Sequence of chain 1.N:
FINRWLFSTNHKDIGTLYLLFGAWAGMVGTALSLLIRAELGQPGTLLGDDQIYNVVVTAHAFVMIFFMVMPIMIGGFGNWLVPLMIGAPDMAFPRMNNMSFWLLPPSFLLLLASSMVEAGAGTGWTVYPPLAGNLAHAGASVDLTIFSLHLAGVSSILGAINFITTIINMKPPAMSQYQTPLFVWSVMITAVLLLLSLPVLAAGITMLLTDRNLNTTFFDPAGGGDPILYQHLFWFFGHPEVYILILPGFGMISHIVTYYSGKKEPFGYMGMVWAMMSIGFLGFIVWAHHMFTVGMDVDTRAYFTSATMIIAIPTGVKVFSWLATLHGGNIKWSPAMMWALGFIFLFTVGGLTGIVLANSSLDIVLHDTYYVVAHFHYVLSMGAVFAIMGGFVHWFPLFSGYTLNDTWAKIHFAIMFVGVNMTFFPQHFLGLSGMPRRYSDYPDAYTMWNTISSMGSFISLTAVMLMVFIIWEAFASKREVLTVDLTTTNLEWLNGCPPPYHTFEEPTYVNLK

Sequence of chain 1.P:
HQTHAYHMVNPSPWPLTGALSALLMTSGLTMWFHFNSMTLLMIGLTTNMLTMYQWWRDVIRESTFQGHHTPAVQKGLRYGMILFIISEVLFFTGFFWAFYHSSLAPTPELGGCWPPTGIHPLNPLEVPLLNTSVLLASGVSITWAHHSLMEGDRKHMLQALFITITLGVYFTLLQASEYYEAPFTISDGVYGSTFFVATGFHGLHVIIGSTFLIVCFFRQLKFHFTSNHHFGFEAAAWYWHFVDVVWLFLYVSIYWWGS

A protein and the small-molecule ligand that binds it are described below.
Small molecule (SMILES): C[C@H](CCC(=O)O)[C@H]1CC[C@H]2[C@@H]3[C@H](O)C[C@@H]4C[C@H](O)CC[C@]4(C)[C@H]3C[C@H](O)[C@]12C

Binding-site contacts:
Ligand atom O25 contacts residue PGV1 of chain 1.NB at 3.5 Å.
Ligand atom C21 contacts residue HIS233 of chain 1.N at 3.6 Å.
Ligand atom C15 contacts residue PGV1 of chain 1.NB at 3.8 Å.
Ligand atom C1 contacts residue ASP300 of chain 1.N at 4.5 Å.
Ligand atom C23 contacts residue PGV1 of chain 1.NB at 4.5 Å.
Ligand atom C24 contacts residue HIS103 of chain 1.P at 3.2 Å.
Ligand atom C2 contacts residue THR301 of chain 1.N at 3.9 Å.
Ligand atom C18 contacts residue TRP288 of chain 1.N at 4.1 Å (hydrophobic).
Ligand atom O26 contacts residue HIS103 of chain 1.P at 2.5 Å (h-bond).
Ligand atom O7 contacts residue PGV1 of chain 1.NB at 3.7 Å.
Ligand atom O3 contacts residue ASP300 of chain 1.N at 3.5 Å.
Ligand atom C12 contacts residue PHE305 of chain 1.N at 4.0 Å (hydrophobic).
Ligand atom C2 contacts residue ASP300 of chain 1.N at 3.7 Å.
Ligand atom C9 contacts residue THR301 of chain 1.N at 4.3 Å.
Ligand atom C24 contacts residue PGV1 of chain 1.NB at 3.6 Å.
Ligand atom O26 contacts residue PGV1 of chain 1.NB at 3.5 Å (h-bond).
Ligand atom C24 contacts residue TRP99 of chain 1.P at 3.8 Å (hydrophobic).
Ligand atom C19 contacts residue TYR304 of chain 1.N at 4.1 Å (hydrophobic).
Ligand atom C22 contacts residue PGV1 of chain 1.NB at 4.2 Å.
Ligand atom C22 contacts residue HIS233 of chain 1.N at 4.5 Å.
Ligand atom C20 contacts residue TRP288 of chain 1.N at 4.2 Å (hydrophobic).
Ligand atom C21 contacts residue TRP288 of chain 1.N at 4.0 Å (hydrophobic).
Ligand atom C24 contacts residue HIS233 of chain 1.N at 3.6 Å.
Ligand atom C23 contacts residue HIS233 of chain 1.N at 3.7 Å.
Ligand atom O12 contacts residue THR301 of chain 1.N at 2.8 Å (h-bond).
Ligand atom O26 contacts residue TRP99 of chain 1.P at 2.9 Å (h-bond).
Ligand atom C12 contacts residue THR301 of chain 1.N at 3.7 Å.
Ligand atom C1 contacts residue TYR304 of chain 1.N at 3.4 Å (hydrophobic).
Ligand atom C23 contacts residue TRP99 of chain 1.P at 3.6 Å (hydrophobic).
Ligand atom C11 contacts residue THR301 of chain 1.N at 3.8 Å.
Ligand atom O26 contacts residue HIS233 of chain 1.N at 3.9 Å.
Ligand atom C11 contacts residue PHE305 of chain 1.N at 4.0 Å (hydrophobic).
Ligand atom C11 contacts residue TYR304 of chain 1.N at 4.4 Å (hydrophobic).
Ligand atom O25 contacts residue HIS233 of chain 1.N at 3.6 Å (h-bond).
Ligand atom C16 contacts residue PGV1 of chain 1.NB at 4.1 Å.
Ligand atom C2 contacts residue TYR304 of chain 1.N at 4.0 Å (hydrophobic).
Ligand atom C14 contacts residue PGV1 of chain 1.NB at 4.4 Å.
Ligand atom O25 contacts residue HIS103 of chain 1.P at 3.0 Å (h-bond).